Sequence of chain 1.A:
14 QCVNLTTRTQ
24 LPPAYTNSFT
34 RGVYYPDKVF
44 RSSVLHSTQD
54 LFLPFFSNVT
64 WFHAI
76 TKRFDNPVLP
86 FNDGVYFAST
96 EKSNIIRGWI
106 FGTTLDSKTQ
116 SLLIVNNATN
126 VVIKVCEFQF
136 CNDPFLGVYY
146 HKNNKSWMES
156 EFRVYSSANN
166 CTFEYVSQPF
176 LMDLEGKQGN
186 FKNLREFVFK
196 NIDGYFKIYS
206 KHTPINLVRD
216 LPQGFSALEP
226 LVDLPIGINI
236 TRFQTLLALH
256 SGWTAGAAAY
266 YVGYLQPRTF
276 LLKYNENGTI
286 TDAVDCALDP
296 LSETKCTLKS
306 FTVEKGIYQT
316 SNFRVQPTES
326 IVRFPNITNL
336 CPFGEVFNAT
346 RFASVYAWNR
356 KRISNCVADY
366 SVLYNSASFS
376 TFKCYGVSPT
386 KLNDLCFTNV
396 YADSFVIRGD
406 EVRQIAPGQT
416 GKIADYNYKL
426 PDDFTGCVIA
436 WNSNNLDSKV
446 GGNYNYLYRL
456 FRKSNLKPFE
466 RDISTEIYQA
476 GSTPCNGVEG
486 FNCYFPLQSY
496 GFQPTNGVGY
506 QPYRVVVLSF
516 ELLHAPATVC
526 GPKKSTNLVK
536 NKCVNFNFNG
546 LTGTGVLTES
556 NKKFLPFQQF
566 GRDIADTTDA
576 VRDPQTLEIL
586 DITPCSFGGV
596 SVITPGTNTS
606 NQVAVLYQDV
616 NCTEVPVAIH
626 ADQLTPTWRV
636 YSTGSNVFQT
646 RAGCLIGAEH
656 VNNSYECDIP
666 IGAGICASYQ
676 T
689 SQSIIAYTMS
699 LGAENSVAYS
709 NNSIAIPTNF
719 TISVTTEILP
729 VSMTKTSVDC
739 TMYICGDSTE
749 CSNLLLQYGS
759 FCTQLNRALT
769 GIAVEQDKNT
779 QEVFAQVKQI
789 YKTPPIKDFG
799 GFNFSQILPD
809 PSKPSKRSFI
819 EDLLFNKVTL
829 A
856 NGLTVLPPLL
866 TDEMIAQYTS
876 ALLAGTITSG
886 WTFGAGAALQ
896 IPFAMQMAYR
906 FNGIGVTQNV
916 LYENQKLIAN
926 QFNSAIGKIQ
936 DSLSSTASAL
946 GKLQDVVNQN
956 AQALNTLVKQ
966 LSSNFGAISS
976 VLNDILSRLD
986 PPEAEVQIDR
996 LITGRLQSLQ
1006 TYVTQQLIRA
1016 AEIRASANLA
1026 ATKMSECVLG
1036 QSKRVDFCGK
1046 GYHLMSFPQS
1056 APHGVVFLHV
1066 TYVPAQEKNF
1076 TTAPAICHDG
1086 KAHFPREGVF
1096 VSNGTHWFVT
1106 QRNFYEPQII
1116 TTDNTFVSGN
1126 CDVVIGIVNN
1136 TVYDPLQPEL

Sequence of chain 1.C:
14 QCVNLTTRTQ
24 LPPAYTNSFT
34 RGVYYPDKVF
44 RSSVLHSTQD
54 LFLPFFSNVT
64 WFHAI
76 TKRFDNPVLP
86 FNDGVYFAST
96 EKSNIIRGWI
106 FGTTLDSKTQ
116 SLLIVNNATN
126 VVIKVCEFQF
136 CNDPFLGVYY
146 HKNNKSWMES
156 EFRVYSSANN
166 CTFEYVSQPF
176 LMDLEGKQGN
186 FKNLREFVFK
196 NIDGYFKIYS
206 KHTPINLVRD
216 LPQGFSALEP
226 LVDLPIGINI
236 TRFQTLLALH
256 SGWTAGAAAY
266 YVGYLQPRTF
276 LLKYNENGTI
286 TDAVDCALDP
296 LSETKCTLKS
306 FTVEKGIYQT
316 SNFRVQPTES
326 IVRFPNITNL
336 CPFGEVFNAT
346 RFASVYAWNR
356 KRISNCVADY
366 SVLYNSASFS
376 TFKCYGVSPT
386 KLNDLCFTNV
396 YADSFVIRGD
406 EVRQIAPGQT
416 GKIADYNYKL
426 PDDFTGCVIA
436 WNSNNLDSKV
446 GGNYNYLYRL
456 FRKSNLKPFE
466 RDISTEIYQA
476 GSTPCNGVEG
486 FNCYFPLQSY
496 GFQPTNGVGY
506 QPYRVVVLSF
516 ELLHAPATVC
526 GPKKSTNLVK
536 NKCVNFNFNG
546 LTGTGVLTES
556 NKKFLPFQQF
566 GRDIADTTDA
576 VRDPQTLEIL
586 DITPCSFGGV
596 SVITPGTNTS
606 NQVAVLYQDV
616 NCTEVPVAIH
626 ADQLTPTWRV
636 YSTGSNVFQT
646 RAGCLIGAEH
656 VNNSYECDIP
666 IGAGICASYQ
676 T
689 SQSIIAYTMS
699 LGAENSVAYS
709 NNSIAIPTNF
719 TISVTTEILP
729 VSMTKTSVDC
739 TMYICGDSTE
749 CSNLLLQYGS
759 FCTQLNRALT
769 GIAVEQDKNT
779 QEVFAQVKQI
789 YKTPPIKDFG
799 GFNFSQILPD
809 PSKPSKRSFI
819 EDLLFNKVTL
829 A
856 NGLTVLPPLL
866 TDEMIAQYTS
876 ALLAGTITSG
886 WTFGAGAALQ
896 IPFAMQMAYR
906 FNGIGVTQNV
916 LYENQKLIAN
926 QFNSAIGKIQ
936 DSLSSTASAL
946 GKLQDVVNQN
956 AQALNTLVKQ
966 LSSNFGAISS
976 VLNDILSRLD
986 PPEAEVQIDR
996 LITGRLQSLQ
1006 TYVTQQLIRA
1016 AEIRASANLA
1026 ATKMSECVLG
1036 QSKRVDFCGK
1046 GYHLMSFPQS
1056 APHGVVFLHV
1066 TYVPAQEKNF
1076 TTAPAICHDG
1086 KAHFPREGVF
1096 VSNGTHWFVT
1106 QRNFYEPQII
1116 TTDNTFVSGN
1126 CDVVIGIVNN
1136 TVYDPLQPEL

A small-molecule ligand and the protein it binds are described below.
Small molecule (SMILES): CC(=O)N[C@@H]1[C@@H](O)[C@H](O)[C@@H](CO)O[C@H]1O

Binding-site contacts:
Ligand atom C1 contacts residue ASN282 of chain 1.C at 1.4 Å.
Ligand atom C8 contacts residue ASN282 of chain 1.C at 4.1 Å.
Ligand atom O7 contacts residue ASN282 of chain 1.C at 4.3 Å.
Ligand atom C5 contacts residue ASN282 of chain 1.C at 3.7 Å.
Ligand atom O5 contacts residue ASN282 of chain 1.C at 2.4 Å (h-bond).
Ligand atom C2 contacts residue ASN282 of chain 1.C at 2.5 Å.
Ligand atom C4 contacts residue ASN282 of chain 1.C at 4.2 Å.
Ligand atom C7 contacts residue ASN282 of chain 1.C at 3.8 Å.
Ligand atom O6 contacts residue LYS558 of chain 1.A at 4.3 Å.
Ligand atom C3 contacts residue ASN282 of chain 1.C at 3.8 Å.
Ligand atom N2 contacts residue ASN282 of chain 1.C at 3.0 Å (h-bond).